Sequence of chain 3.A:
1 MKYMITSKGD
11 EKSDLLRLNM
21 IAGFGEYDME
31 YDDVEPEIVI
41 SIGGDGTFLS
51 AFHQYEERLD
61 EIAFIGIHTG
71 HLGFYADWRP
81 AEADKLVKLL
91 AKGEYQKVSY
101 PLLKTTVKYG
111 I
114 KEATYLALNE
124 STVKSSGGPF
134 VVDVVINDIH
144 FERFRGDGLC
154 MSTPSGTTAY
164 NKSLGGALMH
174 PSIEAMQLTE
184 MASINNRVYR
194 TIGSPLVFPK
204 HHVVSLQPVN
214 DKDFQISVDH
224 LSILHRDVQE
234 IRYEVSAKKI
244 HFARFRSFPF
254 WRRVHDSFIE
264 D

A small-molecule ligand and the protein it binds are described below.
Small molecule (SMILES): NCCN(CC#Cc1nc2c(N)ncnc2n1[C@@H]1O[C@H](CNC(=O)CC(=O)O)[C@@H](O)[C@H]1O)C[C@H]1O[C@@H](n2cnc3c(N)ncnc32)[C@H](O)[C@@H]1O

Sequence of chain 2.A:
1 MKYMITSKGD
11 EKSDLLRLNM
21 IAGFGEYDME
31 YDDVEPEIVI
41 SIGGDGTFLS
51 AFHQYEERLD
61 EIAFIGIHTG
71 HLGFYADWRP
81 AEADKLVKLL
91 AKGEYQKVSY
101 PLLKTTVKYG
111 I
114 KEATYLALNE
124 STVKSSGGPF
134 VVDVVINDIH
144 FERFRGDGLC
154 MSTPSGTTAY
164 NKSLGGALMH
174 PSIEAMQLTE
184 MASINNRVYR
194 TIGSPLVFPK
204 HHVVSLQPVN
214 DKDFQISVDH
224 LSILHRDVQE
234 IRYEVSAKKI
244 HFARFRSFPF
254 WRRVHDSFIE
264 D

Binding-site contacts:
Ligand atom C14 contacts residue ILE187 of chain 2.A at 3.7 Å (hydrophobic).
Ligand atom N11 contacts residue SER166 of chain 3.A at 2.8 Å (h-bond).
Ligand atom C21 contacts residue GLU123 of chain 3.A at 3.4 Å.
Ligand atom C22 contacts residue GLU123 of chain 3.A at 3.2 Å.
Ligand atom C8 contacts residue PHE74 of chain 3.A at 3.6 Å (hydrophobic).
Ligand atom O1 contacts residue ILE187 of chain 2.A at 3.7 Å.
Ligand atom O5 contacts residue ASP45 of chain 3.A at 2.7 Å (salt-bridge).
Ligand atom N3 contacts residue SER158 of chain 3.A at 2.9 Å (h-bond).
Ligand atom N3 contacts residue THR161 of chain 3.A at 3.6 Å.
Ligand atom N6 contacts residue ASP45 of chain 3.A at 3.4 Å (salt-bridge).
Ligand atom N2 contacts residue ASN122 of chain 3.A at 3.0 Å (h-bond).
Ligand atom C8 contacts residue THR161 of chain 3.A at 3.3 Å.
Ligand atom N11 contacts residue ILE187 of chain 2.A at 3.4 Å.
Ligand atom N4 contacts residue THR161 of chain 3.A at 2.6 Å (h-bond).
Ligand atom C26 contacts residue ILE187 of chain 2.A at 3.6 Å (hydrophobic).
Ligand atom C26 contacts residue SER166 of chain 3.A at 3.0 Å.
Ligand atom C7 contacts residue THR161 of chain 3.A at 3.6 Å.
Ligand atom N12 contacts residue TYR163 of chain 3.A at 3.4 Å (h-bond).
Ligand atom O8 contacts residue GLU123 of chain 3.A at 2.6 Å (salt-bridge).
Ligand atom C5 contacts residue ASP45 of chain 3.A at 3.6 Å.
Ligand atom N3 contacts residue ASN122 of chain 3.A at 3.0 Å (h-bond).
Ligand atom C26 contacts residue TYR163 of chain 3.A at 3.6 Å (hydrophobic).
Ligand atom C6 contacts residue ALA162 of chain 3.A at 3.5 Å (hydrophobic).
Ligand atom C2 contacts residue GLY46 of chain 3.A at 3.7 Å.
Ligand atom O7 contacts residue ALA162 of chain 3.A at 3.2 Å.
Ligand atom O8 contacts residue ASN122 of chain 3.A at 3.1 Å (h-bond).
Ligand atom C17 contacts residue ASP45 of chain 3.A at 3.5 Å.
Ligand atom O4 contacts residue TYR192 of chain 2.A at 3.6 Å.
Ligand atom C9 contacts residue ASP45 of chain 3.A at 3.6 Å.
Ligand atom O7 contacts residue GLU123 of chain 3.A at 2.6 Å (salt-bridge).
Ligand atom O7 contacts residue TYR163 of chain 3.A at 3.2 Å (h-bond).
Ligand atom N10 contacts residue ASP150 of chain 2.A at 3.1 Å (salt-bridge).
Ligand atom N4 contacts residue PHE74 of chain 3.A at 3.4 Å.
Ligand atom N10 contacts residue TYR163 of chain 3.A at 3.7 Å.
Ligand atom C4 contacts residue ASP45 of chain 3.A at 3.5 Å.
Ligand atom C7 contacts residue ALA162 of chain 3.A at 3.5 Å (hydrophobic).
Ligand atom N10 contacts residue ALA185 of chain 2.A at 2.9 Å (h-bond).
Ligand atom C25 contacts residue TYR163 of chain 3.A at 3.6 Å (hydrophobic).
Ligand atom N3 contacts residue TYR75 of chain 3.A at 3.5 Å (h-bond).
Ligand atom O7 contacts residue ASN122 of chain 3.A at 3.5 Å (h-bond).